Sequence of chain 1.B:
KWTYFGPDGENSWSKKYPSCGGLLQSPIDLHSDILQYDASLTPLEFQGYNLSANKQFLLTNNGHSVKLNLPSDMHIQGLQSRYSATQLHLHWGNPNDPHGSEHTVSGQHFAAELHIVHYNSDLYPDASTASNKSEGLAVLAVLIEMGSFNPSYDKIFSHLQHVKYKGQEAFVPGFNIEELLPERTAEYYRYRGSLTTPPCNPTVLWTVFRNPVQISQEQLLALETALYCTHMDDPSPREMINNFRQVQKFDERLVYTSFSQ

Binding-site contacts:
Ligand atom N14 contacts residue SO41 of chain 1.M at 3.9 Å.
Ligand atom C3 contacts residue EDO1 of chain 1.N at 3.2 Å.
Ligand atom N10 contacts residue HIS117 of chain 1.B at 3.3 Å (h-bond).
Ligand atom S7 contacts residue THR198 of chain 1.B at 3.8 Å.
Ligand atom C13 contacts residue SO41 of chain 1.M at 3.3 Å.
Ligand atom O9 contacts residue THR198 of chain 1.B at 2.9 Å (h-bond).
Ligand atom C23 contacts residue SER130 of chain 1.B at 3.8 Å.
Ligand atom C16 contacts residue SO41 of chain 1.M at 3.6 Å.
Ligand atom C6 contacts residue LEU197 of chain 1.B at 3.6 Å (hydrophobic).
Ligand atom O8 contacts residue TRP208 of chain 1.B at 3.9 Å.
Ligand atom O8 contacts residue HIS117 of chain 1.B at 3.3 Å (h-bond).
Ligand atom N10 contacts residue HIS93 of chain 1.B at 3.3 Å (h-bond).
Ligand atom CL1 contacts residue LEU197 of chain 1.B at 4.0 Å.
Ligand atom C2 contacts residue EDO1 of chain 1.N at 3.2 Å.
Ligand atom C23 contacts residue SER133 of chain 1.B at 3.9 Å.
Ligand atom N10 contacts residue THR198 of chain 1.B at 2.9 Å (h-bond).
Ligand atom C1 contacts residue HIS91 of chain 1.B at 4.0 Å.
Ligand atom C20 contacts residue PRO201 of chain 1.B at 3.6 Å (hydrophobic).
Ligand atom S7 contacts residue HIS117 of chain 1.B at 3.9 Å.
Ligand atom O8 contacts residue VAL119 of chain 1.B at 3.9 Å.
Ligand atom CL1 contacts residue VAL141 of chain 1.B at 3.2 Å.
Ligand atom CL1 contacts residue VAL119 of chain 1.B at 4.0 Å.
Ligand atom C2 contacts residue THR199 of chain 1.B at 3.2 Å.
Ligand atom C4 contacts residue LEU197 of chain 1.B at 3.8 Å (hydrophobic).
Ligand atom C2 contacts residue HIS91 of chain 1.B at 3.9 Å.
Ligand atom O9 contacts residue LEU197 of chain 1.B at 3.3 Å.
Ligand atom N10 contacts residue HIS91 of chain 1.B at 3.1 Å (h-bond).
Ligand atom CL1 contacts residue VAL206 of chain 1.B at 3.9 Å.
Ligand atom O9 contacts residue TRP208 of chain 1.B at 3.4 Å.
Ligand atom S7 contacts residue ZN1 of chain 1.K at 3.0 Å.
Ligand atom C3 contacts residue THR199 of chain 1.B at 3.5 Å.
Ligand atom O8 contacts residue HIS91 of chain 1.B at 3.3 Å.
Ligand atom S7 contacts residue HIS91 of chain 1.B at 3.9 Å.
Ligand atom N17 contacts residue SER130 of chain 1.B at 3.0 Å (h-bond).
Ligand atom C21 contacts residue PRO201 of chain 1.B at 3.5 Å (hydrophobic).
Ligand atom C22 contacts residue SER133 of chain 1.B at 3.9 Å.
Ligand atom O8 contacts residue ZN1 of chain 1.K at 3.0 Å.
Ligand atom C5 contacts residue LEU197 of chain 1.B at 3.6 Å (hydrophobic).
Ligand atom C19 contacts residue SER130 of chain 1.B at 3.9 Å.
Ligand atom N10 contacts residue ZN1 of chain 1.K at 1.9 Å.

The protein below binds the small molecule below.
Small molecule (SMILES): NS(=O)(=O)c1ccc(C(=O)Cn2cnc3ccccc32)cc1Cl